Binding-site contacts:
Ligand atom C8 contacts residue CYS111 of chain 3.A at 3.9 Å (hydrophobic).
Ligand atom N9 contacts residue PHE179 of chain 3.A at 4.2 Å.
Ligand atom C5 contacts residue PHE179 of chain 3.A at 3.5 Å (hydrophobic).
Ligand atom C8 contacts residue VAL197 of chain 3.A at 4.0 Å (hydrophobic).
Ligand atom N1 contacts residue VAL197 of chain 3.A at 3.6 Å.
Ligand atom C8 contacts residue SER222 of chain 3.A at 4.0 Å.
Ligand atom C4 contacts residue GLY112 of chain 3.A at 4.4 Å.
Ligand atom N3 contacts residue GLU198 of chain 3.A at 3.7 Å.
Ligand atom C2 contacts residue GLU198 of chain 3.A at 4.2 Å.
Ligand atom N7 contacts residue PHE179 of chain 3.A at 3.9 Å.
Ligand atom C6 contacts residue VAL197 of chain 3.A at 3.9 Å (hydrophobic).
Ligand atom N3 contacts residue VAL197 of chain 3.A at 3.6 Å (h-bond).
Ligand atom N7 contacts residue VAL197 of chain 3.A at 4.2 Å.
Ligand atom C4 contacts residue PHE179 of chain 3.A at 3.7 Å (hydrophobic).
Ligand atom N7 contacts residue VAL225 of chain 3.A at 4.3 Å.
Ligand atom N9 contacts residue CYS111 of chain 3.A at 4.1 Å.
Ligand atom N3 contacts residue PHE179 of chain 3.A at 3.9 Å.
Ligand atom C8 contacts residue PHE179 of chain 3.A at 4.2 Å (hydrophobic).
Ligand atom O6 contacts residue VAL225 of chain 3.A at 4.3 Å.
Ligand atom N3 contacts residue MET199 of chain 3.A at 3.6 Å.
Ligand atom O6 contacts residue PHE179 of chain 3.A at 3.9 Å.
Ligand atom N3 contacts residue GOL1 of chain 3.I at 3.4 Å (h-bond).
Ligand atom C8 contacts residue GOL1 of chain 3.I at 3.5 Å.
Ligand atom N9 contacts residue GOL1 of chain 3.I at 2.4 Å (h-bond).
Ligand atom C6 contacts residue PHE179 of chain 3.A at 3.7 Å (hydrophobic).
Ligand atom N7 contacts residue ASP223 of chain 3.A at 4.4 Å.
Ligand atom C4 contacts residue GLU198 of chain 3.A at 4.3 Å.
Ligand atom N7 contacts residue GLY112 of chain 3.A at 3.9 Å.
Ligand atom C2 contacts residue MET199 of chain 3.A at 3.4 Å (hydrophobic).
Ligand atom C2 contacts residue ALA176 of chain 3.A at 4.3 Å (hydrophobic).
Ligand atom C4 contacts residue VAL197 of chain 3.A at 3.4 Å (hydrophobic).
Ligand atom C8 contacts residue GLY112 of chain 3.A at 3.3 Å.
Ligand atom O6 contacts residue VAL197 of chain 3.A at 3.9 Å.
Ligand atom N9 contacts residue GLY112 of chain 3.A at 3.7 Å.
Ligand atom C4 contacts residue GOL1 of chain 3.I at 3.2 Å.
Ligand atom C2 contacts residue PHE179 of chain 3.A at 3.7 Å (hydrophobic).
Ligand atom C2 contacts residue VAL197 of chain 3.A at 3.6 Å (hydrophobic).
Ligand atom C5 contacts residue VAL197 of chain 3.A at 3.9 Å (hydrophobic).
Ligand atom N9 contacts residue VAL197 of chain 3.A at 3.4 Å (h-bond).
Ligand atom N1 contacts residue PHE179 of chain 3.A at 3.6 Å.

Sequence of chain 3.A:
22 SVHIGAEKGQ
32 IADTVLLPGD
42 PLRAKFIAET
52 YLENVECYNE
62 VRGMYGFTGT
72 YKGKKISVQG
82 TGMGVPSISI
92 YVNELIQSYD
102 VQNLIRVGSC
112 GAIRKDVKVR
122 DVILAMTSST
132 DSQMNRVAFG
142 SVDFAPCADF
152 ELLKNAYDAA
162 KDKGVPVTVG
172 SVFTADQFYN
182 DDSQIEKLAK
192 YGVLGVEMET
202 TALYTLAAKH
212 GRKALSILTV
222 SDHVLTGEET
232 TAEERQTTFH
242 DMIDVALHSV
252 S

A small-molecule ligand and the protein it binds are described below.
Small molecule (SMILES): O=c1[nH]cnc2nc[nH]c12